The small molecule below binds the protein below.
Small molecule (SMILES): O=CCCC(=O)O

Binding-site contacts:
Ligand atom C1 contacts residue CYS263 of chain 1.A at 3.6 Å (hydrophobic).
Ligand atom C2 contacts residue ARG140 of chain 1.A at 4.1 Å.
Ligand atom O4 contacts residue PHE426 of chain 1.A at 3.5 Å.
Ligand atom O4 contacts residue ARG140 of chain 1.A at 4.0 Å.
Ligand atom C4 contacts residue ARG140 of chain 1.A at 3.3 Å.
Ligand atom O4 contacts residue CYS263 of chain 1.A at 4.1 Å.
Ligand atom O2 contacts residue THR264 of chain 1.A at 4.3 Å.
Ligand atom O1 contacts residue CYS263 of chain 1.A at 3.8 Å.
Ligand atom O4 contacts residue LEU230 of chain 1.A at 3.8 Å.
Ligand atom O2 contacts residue GLN137 of chain 1.A at 4.3 Å.
Ligand atom C3 contacts residue GLN137 of chain 1.A at 3.3 Å.
Ligand atom C4 contacts residue CYS263 of chain 1.A at 4.2 Å (hydrophobic).
Ligand atom C1 contacts residue PHE133 of chain 1.A at 3.9 Å (hydrophobic).
Ligand atom C1 contacts residue ASN132 of chain 1.A at 3.6 Å.
Ligand atom C2 contacts residue GLN137 of chain 1.A at 3.0 Å.
Ligand atom C3 contacts residue ARG140 of chain 1.A at 4.1 Å.
Ligand atom C2 contacts residue CYS263 of chain 1.A at 4.2 Å (hydrophobic).
Ligand atom C3 contacts residue THR206 of chain 1.A at 3.9 Å.
Ligand atom O1 contacts residue PHE133 of chain 1.A at 4.1 Å.
Ligand atom C1 contacts residue VAL262 of chain 1.A at 4.0 Å (hydrophobic).
Ligand atom C2 contacts residue PHE426 of chain 1.A at 4.3 Å (hydrophobic).
Ligand atom O1 contacts residue PHE426 of chain 1.A at 3.7 Å.
Ligand atom C4 contacts residue GLU229 of chain 1.A at 4.1 Å.
Ligand atom O2 contacts residue CYS263 of chain 1.A at 2.8 Å (h-bond).
Ligand atom O2 contacts residue PHE133 of chain 1.A at 3.7 Å.
Ligand atom O4 contacts residue GLU229 of chain 1.A at 3.4 Å (salt-bridge).
Ligand atom C4 contacts residue GLN137 of chain 1.A at 4.2 Å.
Ligand atom C4 contacts residue PHE426 of chain 1.A at 3.5 Å (hydrophobic).
Ligand atom C4 contacts residue THR206 of chain 1.A at 3.8 Å.
Ligand atom C2 contacts residue PHE133 of chain 1.A at 4.3 Å (hydrophobic).
Ligand atom O1 contacts residue THR264 of chain 1.A at 3.2 Å (h-bond).
Ligand atom O4 contacts residue LEU388 of chain 1.A at 4.2 Å.
Ligand atom O2 contacts residue ASN132 of chain 1.A at 2.6 Å (h-bond).
Ligand atom C3 contacts residue CYS263 of chain 1.A at 3.2 Å (hydrophobic).
Ligand atom O4 contacts residue THR206 of chain 1.A at 4.1 Å.
Ligand atom C1 contacts residue GLN137 of chain 1.A at 4.1 Å.
Ligand atom C2 contacts residue ASN132 of chain 1.A at 4.0 Å.
Ligand atom O1 contacts residue VAL262 of chain 1.A at 3.4 Å.
Ligand atom O2 contacts residue VAL262 of chain 1.A at 3.6 Å.
Ligand atom O1 contacts residue TRP418 of chain 1.A at 4.2 Å.

Sequence of chain 1.A:
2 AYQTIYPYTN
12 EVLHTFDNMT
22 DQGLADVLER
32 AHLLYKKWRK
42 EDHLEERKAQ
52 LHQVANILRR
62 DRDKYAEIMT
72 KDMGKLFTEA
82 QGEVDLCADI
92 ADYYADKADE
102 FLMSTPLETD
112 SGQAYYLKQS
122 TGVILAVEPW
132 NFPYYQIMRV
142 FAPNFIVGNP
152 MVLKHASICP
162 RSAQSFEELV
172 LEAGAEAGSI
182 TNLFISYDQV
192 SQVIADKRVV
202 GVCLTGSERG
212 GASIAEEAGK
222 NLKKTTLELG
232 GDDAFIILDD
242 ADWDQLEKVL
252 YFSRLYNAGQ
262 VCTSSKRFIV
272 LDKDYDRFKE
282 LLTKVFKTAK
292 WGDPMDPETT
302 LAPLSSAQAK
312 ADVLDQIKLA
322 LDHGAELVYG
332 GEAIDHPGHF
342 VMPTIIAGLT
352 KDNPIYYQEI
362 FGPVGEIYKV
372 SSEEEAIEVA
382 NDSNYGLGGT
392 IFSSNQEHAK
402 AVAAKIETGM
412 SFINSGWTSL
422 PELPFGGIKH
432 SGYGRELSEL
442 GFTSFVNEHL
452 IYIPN